Binding-site contacts:
Ligand atom NAV contacts residue ALA35 of chain 1.A at 3.4 Å.
Ligand atom NAV contacts residue LEU135 of chain 1.A at 3.8 Å.
Ligand atom NAU contacts residue MET84 of chain 1.A at 3.1 Å (h-bond).
Ligand atom CAC contacts residue GLY87 of chain 1.A at 3.4 Å.
Ligand atom CAT contacts residue LEU135 of chain 1.A at 3.6 Å (hydrophobic).
Ligand atom CBD contacts residue GLU85 of chain 1.A at 3.8 Å.
Ligand atom CAF contacts residue GLY87 of chain 1.A at 3.5 Å.
Ligand atom OAJ contacts residue ILE15 of chain 1.A at 3.8 Å.
Ligand atom CAE contacts residue ILE15 of chain 1.A at 3.5 Å (hydrophobic).
Ligand atom NAV contacts residue GLU82 of chain 1.A at 2.9 Å (salt-bridge).
Ligand atom CBB contacts residue GLY87 of chain 1.A at 3.4 Å.
Ligand atom CAL contacts residue ILE15 of chain 1.A at 3.5 Å (hydrophobic).
Ligand atom CAF contacts residue PHE83 of chain 1.A at 3.7 Å (hydrophobic).
Ligand atom CAE contacts residue GLY87 of chain 1.A at 3.8 Å.
Ligand atom CAY contacts residue LEU135 of chain 1.A at 3.6 Å (hydrophobic).
Ligand atom CAF contacts residue ILE15 of chain 1.A at 3.8 Å (hydrophobic).
Ligand atom CAW contacts residue ALA35 of chain 1.A at 3.8 Å (hydrophobic).
Ligand atom CBE contacts residue ILE15 of chain 1.A at 3.7 Å (hydrophobic).
Ligand atom CAD contacts residue ILE15 of chain 1.A at 3.6 Å (hydrophobic).
Ligand atom CAX contacts residue ALA35 of chain 1.A at 3.6 Å (hydrophobic).
Ligand atom CAF contacts residue MET84 of chain 1.A at 3.3 Å (hydrophobic).
Ligand atom CBB contacts residue GLU85 of chain 1.A at 3.5 Å.
Ligand atom NAU contacts residue GLU82 of chain 1.A at 3.4 Å (salt-bridge).
Ligand atom CAR contacts residue VAL23 of chain 1.A at 3.8 Å (hydrophobic).
Ligand atom CAL contacts residue GLY16 of chain 1.A at 3.7 Å.
Ligand atom CAC contacts residue MET84 of chain 1.A at 3.3 Å (hydrophobic).
Ligand atom CBB contacts residue HIS86 of chain 1.A at 3.5 Å.
Ligand atom CAX contacts residue LEU135 of chain 1.A at 3.5 Å (hydrophobic).
Ligand atom CAW contacts residue LEU135 of chain 1.A at 3.6 Å (hydrophobic).
Ligand atom CAI contacts residue ILE15 of chain 1.A at 3.7 Å (hydrophobic).
Ligand atom CAY contacts residue PHE81 of chain 1.A at 3.6 Å (hydrophobic).
Ligand atom CAH contacts residue LEU135 of chain 1.A at 3.7 Å (hydrophobic).
Ligand atom CBE contacts residue PHE83 of chain 1.A at 3.8 Å (hydrophobic).
Ligand atom NAU contacts residue ALA35 of chain 1.A at 3.5 Å.
Ligand atom CAB contacts residue GLY87 of chain 1.A at 3.7 Å.
Ligand atom NAG contacts residue PHE83 of chain 1.A at 3.5 Å.
Ligand atom NAG contacts residue MET84 of chain 1.A at 2.8 Å (h-bond).
Ligand atom CAC contacts residue PHE83 of chain 1.A at 3.6 Å (hydrophobic).
Ligand atom CAT contacts residue ALA35 of chain 1.A at 3.7 Å (hydrophobic).
Ligand atom NAV contacts residue MET84 of chain 1.A at 3.7 Å.

Sequence of chain 1.A:
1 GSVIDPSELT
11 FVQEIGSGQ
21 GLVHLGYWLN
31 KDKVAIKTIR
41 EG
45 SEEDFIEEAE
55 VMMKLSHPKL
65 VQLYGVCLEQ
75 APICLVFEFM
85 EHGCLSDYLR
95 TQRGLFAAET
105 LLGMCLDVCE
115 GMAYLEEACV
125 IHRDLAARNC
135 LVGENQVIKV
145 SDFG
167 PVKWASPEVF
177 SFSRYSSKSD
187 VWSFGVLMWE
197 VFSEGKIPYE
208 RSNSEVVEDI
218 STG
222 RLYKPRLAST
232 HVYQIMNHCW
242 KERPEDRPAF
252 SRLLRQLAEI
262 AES

The small molecule below binds the protein below.
Small molecule (SMILES): CCC(O)(CC)c1cc(OCCN2CCOCC2)c2cc(-c3n[nH]c4ccsc34)[nH]c2c1

Sequence of chain 2.B:
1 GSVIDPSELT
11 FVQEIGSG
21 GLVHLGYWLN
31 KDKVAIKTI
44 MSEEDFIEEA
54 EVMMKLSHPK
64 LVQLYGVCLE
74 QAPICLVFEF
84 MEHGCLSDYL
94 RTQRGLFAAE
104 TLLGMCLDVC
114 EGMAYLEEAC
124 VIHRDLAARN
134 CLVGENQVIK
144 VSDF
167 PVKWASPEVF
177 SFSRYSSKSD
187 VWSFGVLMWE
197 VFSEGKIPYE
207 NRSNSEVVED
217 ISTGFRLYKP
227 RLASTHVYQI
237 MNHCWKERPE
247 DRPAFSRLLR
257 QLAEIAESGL